Sequence of chain 1.D:
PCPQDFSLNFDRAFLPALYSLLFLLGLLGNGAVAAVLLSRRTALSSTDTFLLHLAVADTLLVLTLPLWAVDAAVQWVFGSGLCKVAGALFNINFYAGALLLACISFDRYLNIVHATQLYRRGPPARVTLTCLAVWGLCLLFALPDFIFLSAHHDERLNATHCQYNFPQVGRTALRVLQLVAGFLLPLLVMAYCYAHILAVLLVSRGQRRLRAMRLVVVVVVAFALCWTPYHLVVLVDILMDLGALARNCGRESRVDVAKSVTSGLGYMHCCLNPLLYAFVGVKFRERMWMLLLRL

The protein below binds the small molecule below.
Small molecule (SMILES): [H]/N=C(/N)NCCC[C@H](NC(=O)[C@@H]1Cc2ccccc2CN1C(=O)CCC(=O)c1ccccc1)C(=O)NCC1CCCCC1

Binding-site contacts:
Ligand atom C17 contacts residue ALA251 of chain 1.D at 3.8 Å (hydrophobic).
Ligand atom C24 contacts residue TYR198 of chain 1.D at 3.1 Å (hydrophobic).
Ligand atom C31 contacts residue TYR343 of chain 1.D at 3.7 Å (hydrophobic).
Ligand atom C15 contacts residue TYR198 of chain 1.D at 3.1 Å (hydrophobic).
Ligand atom C4 contacts residue TYR409 of chain 1.D at 3.5 Å (hydrophobic).
Ligand atom C16 contacts residue SER439 of chain 1.D at 3.8 Å.
Ligand atom C3 contacts residue PHE269 of chain 1.D at 4.0 Å (hydrophobic).
Ligand atom O3 contacts residue TYR446 of chain 1.D at 2.5 Å (h-bond).
Ligand atom C31 contacts residue LEU328 of chain 1.D at 4.0 Å (hydrophobic).
Ligand atom C30 contacts residue ASP324 of chain 1.D at 3.9 Å.
Ligand atom C23 contacts residue TRP247 of chain 1.D at 3.9 Å (hydrophobic).
Ligand atom C1 contacts residue TYR409 of chain 1.D at 3.6 Å (hydrophobic).
Ligand atom C6 contacts residue TYR446 of chain 1.D at 3.1 Å (hydrophobic).
Ligand atom C19 contacts residue ALA251 of chain 1.D at 3.6 Å (hydrophobic).
Ligand atom C25 contacts residue TRP247 of chain 1.D at 3.5 Å (hydrophobic).
Ligand atom C5 contacts residue TYR446 of chain 1.D at 3.0 Å (hydrophobic).
Ligand atom C27 contacts residue PHE269 of chain 1.D at 3.9 Å (hydrophobic).
Ligand atom C18 contacts residue ALA251 of chain 1.D at 3.7 Å (hydrophobic).
Ligand atom C29 contacts residue PHE269 of chain 1.D at 3.9 Å (hydrophobic).
Ligand atom C33 contacts residue TRP247 of chain 1.D at 3.9 Å (hydrophobic).
Ligand atom C16 contacts residue LEU194 of chain 1.D at 3.4 Å (hydrophobic).
Ligand atom C30 contacts residue GLY266 of chain 1.D at 4.0 Å.
Ligand atom C20 contacts residue ALA251 of chain 1.D at 3.7 Å (hydrophobic).
Ligand atom C24 contacts residue TYR446 of chain 1.D at 3.5 Å (hydrophobic).
Ligand atom C21 contacts residue ALA251 of chain 1.D at 3.7 Å (hydrophobic).
Ligand atom C5 contacts residue TYR409 of chain 1.D at 3.9 Å (hydrophobic).
Ligand atom C25 contacts residue TYR446 of chain 1.D at 3.8 Å (hydrophobic).
Ligand atom O3 contacts residue TYR198 of chain 1.D at 2.6 Å (h-bond).
Ligand atom C30 contacts residue ASN270 of chain 1.D at 3.9 Å.
Ligand atom C2 contacts residue GLN357 of chain 1.D at 3.6 Å.
Ligand atom N6 contacts residue TYR198 of chain 1.D at 3.2 Å (h-bond).
Ligand atom O2 contacts residue SER439 of chain 1.D at 3.4 Å.
Ligand atom C22 contacts residue ALA251 of chain 1.D at 3.8 Å (hydrophobic).
Ligand atom C27 contacts residue TRP247 of chain 1.D at 3.8 Å (hydrophobic).
Ligand atom C16 contacts residue TYR198 of chain 1.D at 3.6 Å (hydrophobic).
Ligand atom O4 contacts residue PHE269 of chain 1.D at 3.3 Å.
Ligand atom O4 contacts residue TRP247 of chain 1.D at 3.2 Å (h-bond).
Ligand atom C5 contacts residue SER442 of chain 1.D at 3.7 Å.
Ligand atom C30 contacts residue TYR343 of chain 1.D at 3.7 Å (hydrophobic).
Ligand atom N3 contacts residue HIS340 of chain 1.D at 3.9 Å.